Binding-site contacts:
Ligand atom C4A contacts residue THR114 of chain 37.A at 3.6 Å.
Ligand atom C5 contacts residue PHE155 of chain 37.A at 3.9 Å (hydrophobic).
Ligand atom C4C contacts residue PHE135 of chain 37.A at 3.7 Å (hydrophobic).
Ligand atom O1B contacts residue MET230 of chain 37.A at 4.0 Å.
Ligand atom C6B contacts residue ILE113 of chain 37.A at 4.0 Å (hydrophobic).
Ligand atom C3B contacts residue ASN228 of chain 37.A at 4.0 Å.
Ligand atom C4C contacts residue VAL192 of chain 37.A at 3.5 Å (hydrophobic).
Ligand atom O1 contacts residue PHE155 of chain 37.A at 3.5 Å.
Ligand atom C2B contacts residue TYR201 of chain 37.A at 3.4 Å (hydrophobic).
Ligand atom C6C contacts residue TYR201 of chain 37.A at 4.0 Å (hydrophobic).
Ligand atom O1A contacts residue ASN228 of chain 37.A at 3.7 Å.
Ligand atom C5C contacts residue ILE111 of chain 37.A at 3.7 Å (hydrophobic).
Ligand atom C31 contacts residue VAL179 of chain 37.A at 3.5 Å (hydrophobic).
Ligand atom C4B contacts residue ASN228 of chain 37.A at 4.0 Å.
Ligand atom N3A contacts residue ILE113 of chain 37.A at 3.7 Å.
Ligand atom C5A contacts residue ASN228 of chain 37.A at 4.0 Å.
Ligand atom C5 contacts residue PHE233 of chain 37.A at 3.9 Å (hydrophobic).
Ligand atom C7C contacts residue MET230 of chain 37.A at 4.1 Å (hydrophobic).
Ligand atom C31 contacts residue ILE24 of chain 37.C at 3.6 Å (hydrophobic).
Ligand atom C4 contacts residue VAL190 of chain 37.A at 3.8 Å (hydrophobic).
Ligand atom C5B contacts residue ILE111 of chain 37.A at 4.0 Å (hydrophobic).
Ligand atom O1A contacts residue TRP203 of chain 37.A at 3.3 Å.
Ligand atom N3A contacts residue ASP112 of chain 37.A at 2.8 Å (salt-bridge).
Ligand atom C4A contacts residue ASP112 of chain 37.A at 3.0 Å.
Ligand atom C3B contacts residue TRP203 of chain 37.A at 3.2 Å (hydrophobic).
Ligand atom C5C contacts residue PHE135 of chain 37.A at 3.5 Å (hydrophobic).
Ligand atom O1 contacts residue PHE233 of chain 37.A at 3.1 Å.
Ligand atom O1B contacts residue TYR201 of chain 37.A at 3.4 Å.
Ligand atom C2C contacts residue VAL192 of chain 37.A at 3.7 Å (hydrophobic).
Ligand atom C3C contacts residue PHE135 of chain 37.A at 3.8 Å (hydrophobic).
Ligand atom N2 contacts residue PHE233 of chain 37.A at 3.8 Å.
Ligand atom C5B contacts residue ASP112 of chain 37.A at 3.9 Å.
Ligand atom C2B contacts residue TRP203 of chain 37.A at 4.1 Å (hydrophobic).
Ligand atom C3 contacts residue PHE155 of chain 37.A at 4.0 Å (hydrophobic).
Ligand atom C31 contacts residue PRO177 of chain 37.A at 3.9 Å (hydrophobic).
Ligand atom C5B contacts residue ILE113 of chain 37.A at 3.5 Å (hydrophobic).
Ligand atom C2A contacts residue TRP203 of chain 37.A at 3.6 Å (hydrophobic).
Ligand atom C4 contacts residue ILE24 of chain 37.C at 4.0 Å (hydrophobic).
Ligand atom N2 contacts residue PHE155 of chain 37.A at 3.6 Å.
Ligand atom C4B contacts residue TRP203 of chain 37.A at 3.6 Å (hydrophobic).

Sequence of chain 38.C:
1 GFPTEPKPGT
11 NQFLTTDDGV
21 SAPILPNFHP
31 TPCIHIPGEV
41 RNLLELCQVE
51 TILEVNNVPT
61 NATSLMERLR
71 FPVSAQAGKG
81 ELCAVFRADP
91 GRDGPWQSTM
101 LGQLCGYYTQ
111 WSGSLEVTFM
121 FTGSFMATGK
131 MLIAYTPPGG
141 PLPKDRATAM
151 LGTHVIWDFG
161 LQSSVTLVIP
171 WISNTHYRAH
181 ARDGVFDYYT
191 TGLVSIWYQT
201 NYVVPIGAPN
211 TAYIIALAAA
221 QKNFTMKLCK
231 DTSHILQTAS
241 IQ

The small molecule below binds the protein below.
Small molecule (SMILES): Cc1cc(CCCCCCCOc2ccc(C3=NCCO3)cc2)on1

Sequence of chain 37.C:
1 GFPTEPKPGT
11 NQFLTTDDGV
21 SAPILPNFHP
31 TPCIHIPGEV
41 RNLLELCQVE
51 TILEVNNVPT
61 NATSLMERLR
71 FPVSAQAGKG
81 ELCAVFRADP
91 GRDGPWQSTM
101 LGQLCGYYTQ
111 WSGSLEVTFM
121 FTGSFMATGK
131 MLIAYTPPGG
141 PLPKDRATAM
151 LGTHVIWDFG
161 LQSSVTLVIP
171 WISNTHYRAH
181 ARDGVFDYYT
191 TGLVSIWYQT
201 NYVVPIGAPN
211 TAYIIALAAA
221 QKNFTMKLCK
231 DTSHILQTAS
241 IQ

Sequence of chain 37.A:
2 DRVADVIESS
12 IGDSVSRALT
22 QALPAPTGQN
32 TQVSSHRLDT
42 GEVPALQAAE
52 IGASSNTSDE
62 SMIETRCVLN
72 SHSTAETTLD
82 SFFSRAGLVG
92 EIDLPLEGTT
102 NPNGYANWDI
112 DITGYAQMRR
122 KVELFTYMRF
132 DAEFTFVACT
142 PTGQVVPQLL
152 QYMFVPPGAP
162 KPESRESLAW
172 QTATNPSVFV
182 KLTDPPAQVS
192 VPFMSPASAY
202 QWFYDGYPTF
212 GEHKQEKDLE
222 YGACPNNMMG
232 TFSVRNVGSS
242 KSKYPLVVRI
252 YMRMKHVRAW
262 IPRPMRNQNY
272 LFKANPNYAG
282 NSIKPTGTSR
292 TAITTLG